Sequence of chain 2.B:
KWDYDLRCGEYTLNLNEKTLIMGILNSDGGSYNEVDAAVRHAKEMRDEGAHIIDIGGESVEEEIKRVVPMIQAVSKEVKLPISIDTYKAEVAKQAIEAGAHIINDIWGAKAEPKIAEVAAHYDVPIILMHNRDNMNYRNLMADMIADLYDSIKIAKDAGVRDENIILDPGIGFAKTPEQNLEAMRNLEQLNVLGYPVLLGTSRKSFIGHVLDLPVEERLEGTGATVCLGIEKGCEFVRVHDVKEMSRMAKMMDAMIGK

Binding-site contacts:
Ligand atom O4 contacts residue PHE209 of chain 2.B at 3.4 Å.
Ligand atom N4 contacts residue ASP204 of chain 2.B at 2.8 Å (salt-bridge).
Ligand atom C9 contacts residue LYS240 of chain 2.B at 3.9 Å.
Ligand atom N2 contacts residue ARG274 of chain 2.B at 3.6 Å (salt-bridge).
Ligand atom C10 contacts residue ASP204 of chain 2.B at 3.4 Å.
Ligand atom C9 contacts residue PHE209 of chain 2.B at 3.5 Å (hydrophobic).
Ligand atom N4 contacts residue MET165 of chain 2.B at 3.7 Å.
Ligand atom O4 contacts residue ARG274 of chain 2.B at 3.7 Å.
Ligand atom C9 contacts residue ARG274 of chain 2.B at 3.4 Å.
Ligand atom N2 contacts residue ASP121 of chain 2.B at 2.9 Å (salt-bridge).
Ligand atom O3 contacts residue LYS240 of chain 2.B at 3.3 Å (salt-bridge).
Ligand atom C7 contacts residue ILE142 of chain 2.B at 3.5 Å (hydrophobic).
Ligand atom C7 contacts residue ARG274 of chain 2.B at 3.7 Å.
Ligand atom N1 contacts residue ILE142 of chain 2.B at 4.0 Å.
Ligand atom C6 contacts residue ARG274 of chain 2.B at 3.5 Å.
Ligand atom N5 contacts residue ASN140 of chain 2.B at 3.1 Å (h-bond).
Ligand atom O4 contacts residue LYS240 of chain 2.B at 2.7 Å (salt-bridge).
Ligand atom C3 contacts residue ARG274 of chain 2.B at 3.2 Å.
Ligand atom O3 contacts residue PHE209 of chain 2.B at 3.7 Å.
Ligand atom O1 contacts residue ARG274 of chain 2.B at 3.1 Å (salt-bridge).
Ligand atom C5 contacts residue ARG274 of chain 2.B at 4.0 Å.
Ligand atom C10 contacts residue ASN140 of chain 2.B at 3.4 Å.
Ligand atom C8 contacts residue PHE209 of chain 2.B at 3.8 Å (hydrophobic).
Ligand atom O2 contacts residue ILE45 of chain 2.B at 4.0 Å.
Ligand atom N3 contacts residue ASN140 of chain 2.B at 2.5 Å (h-bond).
Ligand atom C7 contacts residue ASP121 of chain 2.B at 4.0 Å.
Ligand atom N5 contacts residue ARG274 of chain 2.B at 4.0 Å.
Ligand atom N3 contacts residue ASP204 of chain 2.B at 3.1 Å (salt-bridge).
Ligand atom O3 contacts residue GLY236 of chain 2.B at 3.3 Å (h-bond).
Ligand atom C2 contacts residue PHE209 of chain 2.B at 3.5 Å (hydrophobic).
Ligand atom C5 contacts residue ASP204 of chain 2.B at 4.0 Å.
Ligand atom C8 contacts residue ARG274 of chain 2.B at 3.8 Å.
Ligand atom C5 contacts residue MET165 of chain 2.B at 3.9 Å (hydrophobic).
Ligand atom N3 contacts residue ILE163 of chain 2.B at 3.7 Å.
Ligand atom O2 contacts residue ARG274 of chain 2.B at 2.8 Å (salt-bridge).
Ligand atom N5 contacts residue ILE142 of chain 2.B at 3.6 Å.
Ligand atom N1 contacts residue ASP121 of chain 2.B at 3.2 Å (salt-bridge).
Ligand atom C6 contacts residue PHE209 of chain 2.B at 4.0 Å (hydrophobic).
Ligand atom N2 contacts residue ILE142 of chain 2.B at 3.3 Å.
Ligand atom N1 contacts residue ARG274 of chain 2.B at 3.5 Å (salt-bridge).

This small molecule binds to this protein.
Small molecule (SMILES): C[C@H](CC(=O)O)c1n[nH]c2nc(N)[nH]c(=O)c2c1=O